Sequence of chain 1.C:
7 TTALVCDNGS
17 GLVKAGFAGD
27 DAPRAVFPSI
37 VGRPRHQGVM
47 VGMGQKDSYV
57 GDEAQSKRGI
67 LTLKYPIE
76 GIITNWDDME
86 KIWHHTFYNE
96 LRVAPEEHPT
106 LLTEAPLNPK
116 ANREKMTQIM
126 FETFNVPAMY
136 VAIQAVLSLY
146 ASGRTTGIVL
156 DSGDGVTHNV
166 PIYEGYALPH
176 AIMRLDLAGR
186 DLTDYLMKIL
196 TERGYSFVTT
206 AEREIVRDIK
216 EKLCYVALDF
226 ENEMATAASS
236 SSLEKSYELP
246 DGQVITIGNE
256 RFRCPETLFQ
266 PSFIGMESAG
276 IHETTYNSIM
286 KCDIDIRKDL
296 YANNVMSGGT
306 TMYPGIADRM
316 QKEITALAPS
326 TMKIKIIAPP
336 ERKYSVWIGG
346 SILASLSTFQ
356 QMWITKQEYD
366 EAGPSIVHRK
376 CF

Sequence of chain 1.B:
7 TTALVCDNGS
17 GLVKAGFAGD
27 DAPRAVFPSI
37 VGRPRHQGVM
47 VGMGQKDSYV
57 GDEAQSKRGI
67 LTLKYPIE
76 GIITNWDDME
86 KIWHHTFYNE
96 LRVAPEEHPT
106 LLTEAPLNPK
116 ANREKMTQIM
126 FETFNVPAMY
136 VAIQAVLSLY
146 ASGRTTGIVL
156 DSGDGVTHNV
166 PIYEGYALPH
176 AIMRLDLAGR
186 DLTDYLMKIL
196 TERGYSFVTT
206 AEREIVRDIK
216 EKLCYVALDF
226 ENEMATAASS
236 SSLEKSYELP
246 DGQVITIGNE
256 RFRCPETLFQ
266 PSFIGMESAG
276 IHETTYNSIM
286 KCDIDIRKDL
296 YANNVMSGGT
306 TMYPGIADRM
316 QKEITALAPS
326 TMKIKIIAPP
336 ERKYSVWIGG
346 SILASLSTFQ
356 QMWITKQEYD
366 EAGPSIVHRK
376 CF

This protein binds this small molecule.
Small molecule (SMILES): C/C1=C\[C@H](C)C[C@H](C)OC(=O)C[C@H](c2ccc(O)cc2)NC(=O)[C@@H](Cc2c(Br)[nH]c3ccccc23)N(C)C(=O)[C@H](C)NC(=O)[C@@H](C)C1

Binding-site contacts:
Ligand atom C16 contacts residue GLN248 of chain 1.C at 3.3 Å.
Ligand atom C8 contacts residue GLY199 of chain 1.C at 3.5 Å.
Ligand atom O1 contacts residue TYR200 of chain 1.C at 3.7 Å.
Ligand atom C24 contacts residue PRO114 of chain 1.B at 3.5 Å (hydrophobic).
Ligand atom C11 contacts residue SER201 of chain 1.C at 3.7 Å.
Ligand atom C23 contacts residue GLY199 of chain 1.C at 3.2 Å.
Ligand atom C12 contacts residue GLU207 of chain 1.C at 3.7 Å.
Ligand atom C27 contacts residue SER201 of chain 1.C at 3.6 Å.
Ligand atom C16 contacts residue ILE289 of chain 1.A at 3.7 Å (hydrophobic).
Ligand atom C21 contacts residue ILE77 of chain 1.B at 3.3 Å (hydrophobic).
Ligand atom C11 contacts residue GLU207 of chain 1.C at 3.7 Å.
Ligand atom O4 contacts residue GLU207 of chain 1.C at 3.5 Å (salt-bridge).
Ligand atom BR contacts residue ASP181 of chain 1.B at 3.5 Å.
Ligand atom O3 contacts residue SER201 of chain 1.C at 3.3 Å (h-bond).
Ligand atom C18 contacts residue SER201 of chain 1.C at 3.7 Å.
Ligand atom N3 contacts residue ASP181 of chain 1.B at 3.3 Å (salt-bridge).
Ligand atom C28 contacts residue ASP181 of chain 1.B at 3.9 Å.
Ligand atom C contacts residue GLN248 of chain 1.C at 3.3 Å.
Ligand atom O5 contacts residue ALA116 of chain 1.B at 3.9 Å.
Ligand atom C4 contacts residue TYR200 of chain 1.C at 3.8 Å (hydrophobic).
Ligand atom BR contacts residue HIC75 of chain 1.B at 3.2 Å.
Ligand atom C35 contacts residue TYR200 of chain 1.C at 3.8 Å (hydrophobic).
Ligand atom C24 contacts residue GLY199 of chain 1.C at 3.5 Å.
Ligand atom N2 contacts residue SER201 of chain 1.C at 3.4 Å (h-bond).
Ligand atom O3 contacts residue GLY199 of chain 1.C at 3.5 Å (h-bond).
Ligand atom O contacts residue TYR200 of chain 1.C at 3.2 Å.
Ligand atom C26 contacts residue SER201 of chain 1.C at 3.7 Å.
Ligand atom C25 contacts residue THR196 of chain 1.C at 3.5 Å.
Ligand atom C17 contacts residue GLU207 of chain 1.C at 3.4 Å.
Ligand atom C23 contacts residue PRO114 of chain 1.B at 3.7 Å (hydrophobic).
Ligand atom C3 contacts residue TYR200 of chain 1.C at 3.9 Å (hydrophobic).
Ligand atom C7 contacts residue GLY199 of chain 1.C at 3.7 Å.
Ligand atom C17 contacts residue ILE289 of chain 1.A at 3.6 Å (hydrophobic).
Ligand atom C22 contacts residue ILE77 of chain 1.B at 3.3 Å (hydrophobic).
Ligand atom C16 contacts residue LEU244 of chain 1.C at 3.5 Å (hydrophobic).
Ligand atom C27 contacts residue ILE77 of chain 1.B at 3.9 Å (hydrophobic).
Ligand atom C12 contacts residue SER201 of chain 1.C at 3.8 Å.
Ligand atom N contacts residue GLY199 of chain 1.C at 3.1 Å (h-bond).
Ligand atom C20 contacts residue ILE77 of chain 1.B at 3.6 Å (hydrophobic).
Ligand atom C23 contacts residue ILE77 of chain 1.B at 3.5 Å (hydrophobic).

Sequence of chain 1.A:
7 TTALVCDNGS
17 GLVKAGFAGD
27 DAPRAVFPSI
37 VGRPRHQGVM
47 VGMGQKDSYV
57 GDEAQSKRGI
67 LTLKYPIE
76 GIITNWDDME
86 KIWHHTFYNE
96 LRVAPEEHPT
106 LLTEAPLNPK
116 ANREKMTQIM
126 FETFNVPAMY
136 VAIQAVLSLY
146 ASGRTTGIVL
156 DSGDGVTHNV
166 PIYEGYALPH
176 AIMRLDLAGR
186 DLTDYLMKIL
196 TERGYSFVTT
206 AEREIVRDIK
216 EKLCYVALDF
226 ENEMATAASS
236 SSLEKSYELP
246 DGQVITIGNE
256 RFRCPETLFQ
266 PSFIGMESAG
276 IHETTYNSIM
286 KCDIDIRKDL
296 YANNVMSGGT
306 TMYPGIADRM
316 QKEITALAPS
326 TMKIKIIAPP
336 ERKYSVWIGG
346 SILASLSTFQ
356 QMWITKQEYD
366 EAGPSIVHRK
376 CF